Binding-site contacts:
Ligand atom O7 contacts residue ASN11 of chain 1.A at 3.6 Å.
Ligand atom C3 contacts residue ASN11 of chain 1.A at 3.9 Å.
Ligand atom C2 contacts residue ASN11 of chain 1.A at 2.6 Å.
Ligand atom C4 contacts residue ASN11 of chain 1.A at 4.3 Å.
Ligand atom C5 contacts residue ASN11 of chain 1.A at 3.7 Å.
Ligand atom O5 contacts residue ASN11 of chain 1.A at 2.4 Å (h-bond).
Ligand atom N2 contacts residue ASN11 of chain 1.A at 3.0 Å (h-bond).
Ligand atom C7 contacts residue ASN11 of chain 1.A at 3.5 Å.
Ligand atom C1 contacts residue ASN11 of chain 1.A at 1.5 Å.

The protein below binds the small molecule below.
Small molecule (SMILES): CC(=O)N[C@@H]1[C@@H](O)[C@H](O)[C@@H](CO)O[C@H]1O

Sequence of chain 1.A:
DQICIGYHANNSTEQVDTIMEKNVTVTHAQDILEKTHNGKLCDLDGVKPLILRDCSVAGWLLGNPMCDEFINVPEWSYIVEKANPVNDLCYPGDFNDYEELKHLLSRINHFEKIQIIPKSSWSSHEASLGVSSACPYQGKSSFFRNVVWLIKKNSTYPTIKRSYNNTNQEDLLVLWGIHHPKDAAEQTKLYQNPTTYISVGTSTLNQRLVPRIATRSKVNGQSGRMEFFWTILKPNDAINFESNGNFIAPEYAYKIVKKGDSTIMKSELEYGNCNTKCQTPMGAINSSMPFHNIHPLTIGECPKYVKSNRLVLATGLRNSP